Binding-site contacts:
Ligand atom O1S contacts residue ALA28 of chain 1.C at 4.1 Å.
Ligand atom C1 contacts residue THR29 of chain 1.C at 3.8 Å.
Ligand atom C1 contacts residue VAL32 of chain 1.C at 4.3 Å (hydrophobic).
Ligand atom O4 contacts residue LYS31 of chain 1.C at 3.4 Å.
Ligand atom O1S contacts residue THR29 of chain 1.C at 3.9 Å.
Ligand atom C3 contacts residue VAL34 of chain 1.C at 3.8 Å (hydrophobic).
Ligand atom C3 contacts residue LEU6 of chain 1.C at 4.1 Å (hydrophobic).
Ligand atom O3S contacts residue PRO30 of chain 1.C at 3.4 Å (h-bond).
Ligand atom O1S contacts residue PRO30 of chain 1.C at 4.4 Å.
Ligand atom S contacts residue LYS31 of chain 1.C at 3.9 Å.
Ligand atom C12 contacts residue THR29 of chain 1.C at 3.8 Å.
Ligand atom S contacts residue VAL32 of chain 1.C at 4.2 Å.
Ligand atom O4 contacts residue VAL32 of chain 1.C at 3.9 Å.
Ligand atom O3S contacts residue VAL32 of chain 1.C at 3.2 Å (h-bond).
Ligand atom C5 contacts residue VAL34 of chain 1.C at 3.6 Å (hydrophobic).
Ligand atom O2S contacts residue VAL32 of chain 1.C at 3.9 Å.
Ligand atom S contacts residue THR29 of chain 1.C at 3.9 Å.
Ligand atom C4 contacts residue VAL34 of chain 1.C at 4.2 Å (hydrophobic).
Ligand atom C7 contacts residue VAL34 of chain 1.C at 4.4 Å (hydrophobic).
Ligand atom C11 contacts residue THR29 of chain 1.C at 4.5 Å.
Ligand atom O3S contacts residue THR29 of chain 1.C at 3.0 Å.
Ligand atom O3S contacts residue LYS31 of chain 1.C at 2.9 Å (salt-bridge).
Ligand atom C10 contacts residue THR29 of chain 1.C at 4.0 Å.
Ligand atom C9 contacts residue VAL32 of chain 1.C at 3.7 Å (hydrophobic).
Ligand atom O2S contacts residue THR29 of chain 1.C at 3.4 Å.
Ligand atom C10 contacts residue VAL32 of chain 1.C at 4.3 Å (hydrophobic).
Ligand atom C11 contacts residue VAL32 of chain 1.C at 4.2 Å (hydrophobic).

Sequence of chain 1.C:
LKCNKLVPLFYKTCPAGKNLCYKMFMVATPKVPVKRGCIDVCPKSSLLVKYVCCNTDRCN

This protein binds this small molecule.
Small molecule (SMILES): CCCCCCCCCCCCOS(=O)(=O)O